Sequence of chain 1.A:
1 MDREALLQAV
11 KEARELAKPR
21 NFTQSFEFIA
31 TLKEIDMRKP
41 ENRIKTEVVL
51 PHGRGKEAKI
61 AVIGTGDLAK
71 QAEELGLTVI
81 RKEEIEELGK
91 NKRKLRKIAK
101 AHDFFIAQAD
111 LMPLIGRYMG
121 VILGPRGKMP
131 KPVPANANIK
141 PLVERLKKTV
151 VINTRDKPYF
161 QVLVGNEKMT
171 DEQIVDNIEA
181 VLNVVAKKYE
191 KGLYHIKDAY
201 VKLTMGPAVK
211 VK

Binding-site contacts:
Ligand atom O1 contacts residue ARG20 of chain 1.A at 3.3 Å.
Ligand atom O1 contacts residue ASN21 of chain 1.A at 2.9 Å (h-bond).
Ligand atom C2 contacts residue ASN21 of chain 1.A at 3.6 Å.
Ligand atom C1 contacts residue ARG20 of chain 1.A at 3.8 Å.
Ligand atom C1 contacts residue ASN21 of chain 1.A at 4.0 Å.
Ligand atom C3 contacts residue ASN21 of chain 1.A at 4.3 Å.

A protein and the small-molecule ligand that binds it are described below.
Small molecule (SMILES): CCCCC=O